A protein and the small-molecule ligand that binds it are described below.
Small molecule (SMILES): CC(=O)N[C@@H]1[C@@H](O)[C@H](O)[C@@H](CO)O[C@H]1O

Binding-site contacts:
Ligand atom C5 contacts residue ARG265 of chain 1.I at 4.2 Å.
Ligand atom O5 contacts residue ASN153 of chain 1.I at 2.3 Å (h-bond).
Ligand atom C1 contacts residue VAL151 of chain 1.I at 4.1 Å (hydrophobic).
Ligand atom C2 contacts residue ASN153 of chain 1.I at 2.4 Å.
Ligand atom C1 contacts residue SER267 of chain 1.I at 3.7 Å.
Ligand atom C7 contacts residue ASN153 of chain 1.I at 3.4 Å.
Ligand atom C1 contacts residue ARG265 of chain 1.I at 3.9 Å.
Ligand atom C8 contacts residue ASN161 of chain 1.I at 3.9 Å.
Ligand atom O6 contacts residue ARG265 of chain 1.I at 3.5 Å (salt-bridge).
Ligand atom C6 contacts residue ARG265 of chain 1.I at 3.9 Å.
Ligand atom N2 contacts residue ASN153 of chain 1.I at 2.8 Å (h-bond).
Ligand atom O5 contacts residue SER267 of chain 1.I at 3.6 Å (h-bond).
Ligand atom C5 contacts residue SER267 of chain 1.I at 3.9 Å.
Ligand atom N2 contacts residue VAL151 of chain 1.I at 4.2 Å.
Ligand atom O5 contacts residue ARG265 of chain 1.I at 3.2 Å (salt-bridge).
Ligand atom O7 contacts residue ASN153 of chain 1.I at 4.5 Å.
Ligand atom C5 contacts residue ASN153 of chain 1.I at 3.6 Å.
Ligand atom O6 contacts residue SER267 of chain 1.I at 3.4 Å (h-bond).
Ligand atom C6 contacts residue SER267 of chain 1.I at 4.2 Å.
Ligand atom C1 contacts residue ASN153 of chain 1.I at 1.4 Å.
Ligand atom O7 contacts residue ASN234 of chain 1.I at 3.7 Å.
Ligand atom O7 contacts residue ASN161 of chain 1.I at 4.4 Å.
Ligand atom C8 contacts residue ASN153 of chain 1.I at 3.2 Å.
Ligand atom C4 contacts residue ASN153 of chain 1.I at 4.2 Å.
Ligand atom C3 contacts residue ASN153 of chain 1.I at 3.7 Å.

Sequence of chain 1.I:
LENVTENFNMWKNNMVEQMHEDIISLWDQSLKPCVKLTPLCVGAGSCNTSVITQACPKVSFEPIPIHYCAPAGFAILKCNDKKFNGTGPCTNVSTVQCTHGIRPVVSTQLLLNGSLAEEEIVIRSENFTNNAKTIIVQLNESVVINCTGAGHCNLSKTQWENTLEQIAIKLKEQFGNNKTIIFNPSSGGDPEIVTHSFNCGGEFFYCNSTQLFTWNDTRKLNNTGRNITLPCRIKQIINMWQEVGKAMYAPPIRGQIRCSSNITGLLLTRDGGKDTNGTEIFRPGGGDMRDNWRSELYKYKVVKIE